This small molecule binds to this protein.
Small molecule (SMILES): Nc1ccn([C@H]2C[C@H](O)[C@@H](COP(=O)(O)O)O2)c(=O)n1

Sequence of chain 14.A:
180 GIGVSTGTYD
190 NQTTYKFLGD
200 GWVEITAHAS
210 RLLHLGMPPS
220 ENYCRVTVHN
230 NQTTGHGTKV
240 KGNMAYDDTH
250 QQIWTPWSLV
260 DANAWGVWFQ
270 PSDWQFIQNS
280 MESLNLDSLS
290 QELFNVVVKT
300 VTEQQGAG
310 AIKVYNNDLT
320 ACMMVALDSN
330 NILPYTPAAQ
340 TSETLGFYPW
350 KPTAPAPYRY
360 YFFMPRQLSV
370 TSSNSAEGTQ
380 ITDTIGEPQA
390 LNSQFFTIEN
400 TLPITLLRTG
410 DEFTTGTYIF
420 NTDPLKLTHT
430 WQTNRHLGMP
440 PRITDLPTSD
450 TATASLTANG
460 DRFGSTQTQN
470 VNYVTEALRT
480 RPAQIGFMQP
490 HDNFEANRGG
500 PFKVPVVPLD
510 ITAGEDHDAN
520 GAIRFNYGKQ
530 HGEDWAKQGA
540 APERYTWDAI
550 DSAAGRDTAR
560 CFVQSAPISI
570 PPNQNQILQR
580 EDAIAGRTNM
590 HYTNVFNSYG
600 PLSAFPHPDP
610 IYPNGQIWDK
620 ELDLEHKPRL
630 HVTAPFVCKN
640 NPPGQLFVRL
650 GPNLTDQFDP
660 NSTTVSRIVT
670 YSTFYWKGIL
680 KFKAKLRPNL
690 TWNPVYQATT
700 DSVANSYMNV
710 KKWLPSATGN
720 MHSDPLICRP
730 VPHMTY

Binding-site contacts:
Ligand atom C4 contacts residue TRP201 of chain 14.A at 3.3 Å (hydrophobic).
Ligand atom C5 contacts residue TRP201 of chain 14.A at 3.4 Å (hydrophobic).
Ligand atom C2' contacts residue LYS682 of chain 14.A at 3.6 Å.
Ligand atom N3 contacts residue TRP201 of chain 14.A at 3.6 Å.
Ligand atom C2' contacts residue TRP201 of chain 14.A at 3.6 Å (hydrophobic).
Ligand atom C4' contacts residue TRP201 of chain 14.A at 4.3 Å (hydrophobic).
Ligand atom C1' contacts residue LYS682 of chain 14.A at 4.5 Å.
Ligand atom O2 contacts residue LYS682 of chain 14.A at 4.2 Å.
Ligand atom OP1 contacts residue PRO423 of chain 14.A at 3.6 Å.
Ligand atom C2 contacts residue TRP201 of chain 14.A at 3.9 Å (hydrophobic).
Ligand atom C6 contacts residue TRP201 of chain 14.A at 3.5 Å (hydrophobic).
Ligand atom O5' contacts residue TRP201 of chain 14.A at 3.6 Å.
Ligand atom N1 contacts residue TRP201 of chain 14.A at 4.0 Å.
Ligand atom N4 contacts residue GLY198 of chain 14.A at 3.8 Å.
Ligand atom C3' contacts residue LYS682 of chain 14.A at 3.8 Å.
Ligand atom C5' contacts residue TRP201 of chain 14.A at 3.5 Å (hydrophobic).
Ligand atom O4' contacts residue TRP201 of chain 14.A at 4.5 Å.
Ligand atom O2 contacts residue TRP201 of chain 14.A at 4.3 Å.
Ligand atom N4 contacts residue TRP201 of chain 14.A at 3.8 Å.
Ligand atom C1' contacts residue TRP201 of chain 14.A at 4.5 Å (hydrophobic).
Ligand atom C3' contacts residue TRP201 of chain 14.A at 4.1 Å (hydrophobic).
Ligand atom N4 contacts residue ASP199 of chain 14.A at 4.0 Å.
Ligand atom O2 contacts residue LEU197 of chain 14.A at 4.0 Å.
Ligand atom O3' contacts residue LYS682 of chain 14.A at 3.1 Å (salt-bridge).